Binding-site contacts:
Ligand atom C7 contacts residue LEU189 of chain 1.B at 3.8 Å (hydrophobic).
Ligand atom N5 contacts residue LEU43 of chain 1.B at 3.8 Å.
Ligand atom C2 contacts residue VAL88 of chain 1.B at 3.7 Å (hydrophobic).
Ligand atom O1 contacts residue SER206 of chain 1.B at 3.2 Å (h-bond).
Ligand atom N1 contacts residue VAL138 of chain 1.B at 3.0 Å (h-bond).
Ligand atom C13 contacts residue GLU139 of chain 1.B at 3.4 Å.
Ligand atom C13 contacts residue GLY141 of chain 1.B at 3.6 Å.
Ligand atom N4 contacts residue LEU189 of chain 1.B at 3.5 Å.
Ligand atom N4 contacts residue THR135 of chain 1.B at 3.2 Å (h-bond).
Ligand atom C7 contacts residue THR135 of chain 1.B at 3.1 Å.
Ligand atom C7 contacts residue ALA119 of chain 1.B at 3.7 Å (hydrophobic).
Ligand atom C7 contacts residue SER206 of chain 1.B at 3.7 Å.
Ligand atom C12 contacts residue GLU139 of chain 1.B at 3.6 Å.
Ligand atom C3 contacts residue VAL138 of chain 1.B at 3.7 Å (hydrophobic).
Ligand atom C7 contacts residue ASP207 of chain 1.B at 3.8 Å.
Ligand atom C17 contacts residue ARG186 of chain 1.B at 3.6 Å.
Ligand atom C2 contacts residue GLU136 of chain 1.B at 3.2 Å.
Ligand atom N6 contacts residue ARG186 of chain 1.B at 2.9 Å (salt-bridge).
Ligand atom N1 contacts residue VAL88 of chain 1.B at 3.6 Å.
Ligand atom C9 contacts residue VAL138 of chain 1.B at 3.5 Å (hydrophobic).
Ligand atom O1 contacts residue LYS90 of chain 1.B at 2.9 Å (salt-bridge).
Ligand atom C2 contacts residue VAL138 of chain 1.B at 3.6 Å (hydrophobic).
Ligand atom N5 contacts residue GLY141 of chain 1.B at 3.4 Å.
Ligand atom O2 contacts residue LYS90 of chain 1.B at 2.8 Å (salt-bridge).
Ligand atom N6 contacts residue ASN187 of chain 1.B at 2.9 Å (h-bond).
Ligand atom C13 contacts residue VAL138 of chain 1.B at 3.4 Å (hydrophobic).
Ligand atom C5 contacts residue LEU189 of chain 1.B at 3.7 Å (hydrophobic).
Ligand atom C2 contacts residue LEU189 of chain 1.B at 3.8 Å (hydrophobic).
Ligand atom N1 contacts residue TYR137 of chain 1.B at 3.8 Å.
Ligand atom C15 contacts residue LEU43 of chain 1.B at 3.7 Å (hydrophobic).
Ligand atom C1 contacts residue LEU189 of chain 1.B at 3.6 Å (hydrophobic).
Ligand atom C9 contacts residue GLY141 of chain 1.B at 3.4 Å.
Ligand atom N4 contacts residue GLU136 of chain 1.B at 3.0 Å (salt-bridge).
Ligand atom C7 contacts residue GLU136 of chain 1.B at 3.8 Å.
Ligand atom C6 contacts residue LEU189 of chain 1.B at 3.3 Å (hydrophobic).
Ligand atom C7 contacts residue LYS90 of chain 1.B at 3.7 Å.
Ligand atom C6 contacts residue LYS90 of chain 1.B at 3.7 Å.
Ligand atom O1 contacts residue LEU189 of chain 1.B at 3.5 Å.
Ligand atom N3 contacts residue GLY141 of chain 1.B at 3.7 Å.
Ligand atom N3 contacts residue VAL138 of chain 1.B at 2.9 Å (h-bond).

The small molecule below binds the protein below.
Small molecule (SMILES): CNC(=O)c1cnc(Nc2ccc(F)cn2)cc1Nc1ccccc1C(N)=O

Sequence of chain 1.B:
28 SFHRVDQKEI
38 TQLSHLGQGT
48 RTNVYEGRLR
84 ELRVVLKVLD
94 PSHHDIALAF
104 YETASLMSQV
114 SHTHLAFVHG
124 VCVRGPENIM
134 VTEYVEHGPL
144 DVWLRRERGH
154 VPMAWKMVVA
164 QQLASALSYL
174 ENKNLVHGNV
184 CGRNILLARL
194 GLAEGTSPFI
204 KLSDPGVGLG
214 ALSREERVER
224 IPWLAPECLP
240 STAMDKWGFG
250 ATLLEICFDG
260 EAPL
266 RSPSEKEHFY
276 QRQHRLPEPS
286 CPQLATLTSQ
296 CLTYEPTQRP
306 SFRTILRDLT